A small-molecule ligand and the protein it binds are described below.
Small molecule (SMILES): Nc1ncnc2c1ncn2[C@@H]1O[C@H](CO)[C@@H](O)[C@H]1O

Binding-site contacts:
Ligand atom O3' contacts residue HIS333 of chain 1.B at 2.5 Å (h-bond).
Ligand atom O4' contacts residue LEU143 of chain 1.B at 3.8 Å.
Ligand atom N3 contacts residue ILE329 of chain 1.B at 4.0 Å.
Ligand atom C4' contacts residue VAL142 of chain 1.B at 3.8 Å (hydrophobic).
Ligand atom O5' contacts residue ASN239 of chain 1.B at 3.7 Å.
Ligand atom N3 contacts residue PHE226 of chain 1.B at 3.6 Å.
Ligand atom C5 contacts residue LEU305 of chain 1.B at 4.0 Å (hydrophobic).
Ligand atom N9 contacts residue LEU305 of chain 1.B at 3.9 Å.
Ligand atom O3' contacts residue VAL142 of chain 1.B at 3.9 Å.
Ligand atom C3' contacts residue HIS333 of chain 1.B at 3.8 Å.
Ligand atom C3' contacts residue THR332 of chain 1.B at 3.7 Å.
Ligand atom C8 contacts residue LEU305 of chain 1.B at 3.6 Å (hydrophobic).
Ligand atom O5' contacts residue LEU143 of chain 1.B at 3.5 Å.
Ligand atom N1 contacts residue ILE329 of chain 1.B at 4.1 Å.
Ligand atom N1 contacts residue GLU227 of chain 1.B at 3.0 Å (salt-bridge).
Ligand atom N7 contacts residue MET235 of chain 1.B at 4.1 Å.
Ligand atom C2 contacts residue GLU227 of chain 1.B at 4.0 Å.
Ligand atom C2 contacts residue PHE226 of chain 1.B at 3.6 Å (hydrophobic).
Ligand atom C5' contacts residue TRP302 of chain 1.B at 3.8 Å (hydrophobic).
Ligand atom N7 contacts residue LEU305 of chain 1.B at 3.9 Å.
Ligand atom C1' contacts residue PHE226 of chain 1.B at 3.7 Å (hydrophobic).
Ligand atom N6 contacts residue ASN309 of chain 1.B at 2.9 Å (h-bond).
Ligand atom C3' contacts residue LEU305 of chain 1.B at 3.7 Å (hydrophobic).
Ligand atom C6 contacts residue GLU227 of chain 1.B at 3.5 Å.
Ligand atom O3' contacts residue THR146 of chain 1.B at 4.0 Å.
Ligand atom N9 contacts residue PHE226 of chain 1.B at 3.8 Å.
Ligand atom N7 contacts residue ASN309 of chain 1.B at 3.0 Å (h-bond).
Ligand atom O4' contacts residue PHE226 of chain 1.B at 3.9 Å.
Ligand atom C5 contacts residue ASN309 of chain 1.B at 3.9 Å.
Ligand atom C5' contacts residue THR146 of chain 1.B at 3.7 Å.
Ligand atom C2 contacts residue ILE329 of chain 1.B at 3.6 Å (hydrophobic).
Ligand atom C2' contacts residue LEU305 of chain 1.B at 4.0 Å (hydrophobic).
Ligand atom C8 contacts residue ASN309 of chain 1.B at 3.7 Å.
Ligand atom N6 contacts residue GLU227 of chain 1.B at 3.1 Å (salt-bridge).
Ligand atom O2' contacts residue HIS333 of chain 1.B at 3.6 Å (h-bond).
Ligand atom C4 contacts residue PHE226 of chain 1.B at 3.7 Å (hydrophobic).
Ligand atom O2' contacts residue VAL142 of chain 1.B at 3.3 Å.
Ligand atom O5' contacts residue THR146 of chain 1.B at 3.7 Å.
Ligand atom C6 contacts residue ASN309 of chain 1.B at 3.8 Å.
Ligand atom O3' contacts residue THR332 of chain 1.B at 3.4 Å.

Sequence of chain 1.B:
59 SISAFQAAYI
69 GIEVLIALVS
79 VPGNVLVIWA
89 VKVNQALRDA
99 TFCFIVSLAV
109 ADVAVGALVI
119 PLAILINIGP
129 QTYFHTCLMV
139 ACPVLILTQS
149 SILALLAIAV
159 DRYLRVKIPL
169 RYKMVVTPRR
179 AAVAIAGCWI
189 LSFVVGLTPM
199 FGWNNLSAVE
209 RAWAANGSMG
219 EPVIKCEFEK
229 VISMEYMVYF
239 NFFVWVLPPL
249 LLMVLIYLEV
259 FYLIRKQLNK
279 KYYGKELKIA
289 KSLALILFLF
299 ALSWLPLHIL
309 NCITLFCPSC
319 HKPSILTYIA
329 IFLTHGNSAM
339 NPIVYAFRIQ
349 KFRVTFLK